A small-molecule ligand and the protein it binds are described below.
Small molecule (SMILES): OC[C@H]1O[C@@H](O)[C@H](O)[C@@H](O)[C@H]1O

Sequence of chain 1.G:
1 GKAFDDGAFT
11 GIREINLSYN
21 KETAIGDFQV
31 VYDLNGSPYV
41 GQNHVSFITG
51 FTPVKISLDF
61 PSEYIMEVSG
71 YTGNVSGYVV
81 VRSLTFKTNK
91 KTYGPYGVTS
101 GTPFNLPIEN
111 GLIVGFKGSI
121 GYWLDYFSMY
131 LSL

Binding-site contacts:
Ligand atom O3 contacts residue TYR78 of chain 1.G at 4.4 Å.
Ligand atom O5 contacts residue TYR122 of chain 1.G at 3.0 Å (h-bond).
Ligand atom C5 contacts residue TYR122 of chain 1.G at 4.1 Å (hydrophobic).
Ligand atom C2 contacts residue PHE47 of chain 1.G at 4.4 Å (hydrophobic).
Ligand atom O4 contacts residue GLY1 of chain 1.G at 2.9 Å (h-bond).
Ligand atom O5 contacts residue TYR78 of chain 1.G at 4.4 Å.
Ligand atom O1 contacts residue PHE47 of chain 1.G at 3.4 Å.
Ligand atom O6 contacts residue ASP125 of chain 1.G at 2.8 Å (salt-bridge).
Ligand atom C6 contacts residue TRP123 of chain 1.G at 3.9 Å (hydrophobic).
Ligand atom C6 contacts residue TYR78 of chain 1.G at 3.8 Å (hydrophobic).
Ligand atom O2 contacts residue TYR78 of chain 1.G at 4.3 Å.
Ligand atom C5 contacts residue ASP125 of chain 1.G at 3.8 Å.
Ligand atom C4 contacts residue ASP125 of chain 1.G at 3.4 Å.
Ligand atom O4 contacts residue GLY121 of chain 1.G at 3.8 Å.
Ligand atom O1 contacts residue GLY121 of chain 1.G at 4.1 Å.
Ligand atom O3 contacts residue GLY1 of chain 1.G at 3.1 Å (h-bond).
Ligand atom C1 contacts residue TYR78 of chain 1.G at 4.3 Å (hydrophobic).
Ligand atom C4 contacts residue GLY1 of chain 1.G at 3.9 Å.
Ligand atom O4 contacts residue ASP125 of chain 1.G at 2.7 Å (salt-bridge).
Ligand atom O1 contacts residue TYR122 of chain 1.G at 3.1 Å.
Ligand atom O6 contacts residue VAL80 of chain 1.G at 4.1 Å.
Ligand atom C6 contacts residue TYR122 of chain 1.G at 4.0 Å (hydrophobic).
Ligand atom C3 contacts residue TYR78 of chain 1.G at 3.7 Å (hydrophobic).
Ligand atom C1 contacts residue GLY121 of chain 1.G at 4.4 Å.
Ligand atom C6 contacts residue ASP125 of chain 1.G at 3.0 Å.
Ligand atom C3 contacts residue GLY1 of chain 1.G at 3.9 Å.
Ligand atom C4 contacts residue TYR78 of chain 1.G at 3.8 Å (hydrophobic).
Ligand atom C1 contacts residue TYR122 of chain 1.G at 3.2 Å (hydrophobic).
Ligand atom C6 contacts residue VAL80 of chain 1.G at 3.9 Å (hydrophobic).
Ligand atom O6 contacts residue TYR122 of chain 1.G at 3.0 Å (h-bond).
Ligand atom O6 contacts residue GLY121 of chain 1.G at 3.6 Å.
Ligand atom O5 contacts residue GLY121 of chain 1.G at 3.8 Å.
Ligand atom O6 contacts residue TRP123 of chain 1.G at 3.0 Å (h-bond).
Ligand atom C5 contacts residue TYR78 of chain 1.G at 3.6 Å (hydrophobic).
Ligand atom C2 contacts residue GLY1 of chain 1.G at 4.0 Å.